This small molecule binds to this protein.
Small molecule (SMILES): CC(=O)N[C@@H]1[C@@H](O)[C@H](O)[C@@H](CO)O[C@H]1O

Binding-site contacts:
Ligand atom C8 contacts residue SER151 of chain 2.B at 3.5 Å.
Ligand atom C7 contacts residue ASN154 of chain 2.B at 3.3 Å.
Ligand atom C7 contacts residue SER151 of chain 2.B at 4.2 Å.
Ligand atom C7 contacts residue ALA147 of chain 2.B at 4.4 Å (hydrophobic).
Ligand atom O5 contacts residue ASN154 of chain 2.B at 2.4 Å (h-bond).
Ligand atom C8 contacts residue ALA147 of chain 2.B at 3.0 Å (hydrophobic).
Ligand atom C3 contacts residue ASN154 of chain 2.B at 3.8 Å.
Ligand atom C2 contacts residue ASN154 of chain 2.B at 2.5 Å.
Ligand atom N2 contacts residue ASN154 of chain 2.B at 3.0 Å (h-bond).
Ligand atom C5 contacts residue ASN154 of chain 2.B at 3.7 Å.
Ligand atom O7 contacts residue THR156 of chain 2.B at 4.3 Å.
Ligand atom C1 contacts residue ASN154 of chain 2.B at 1.4 Å.
Ligand atom C4 contacts residue ASN154 of chain 2.B at 4.2 Å.
Ligand atom C7 contacts residue GLY150 of chain 2.B at 4.1 Å.
Ligand atom C1 contacts residue GLY150 of chain 2.B at 4.3 Å.
Ligand atom N2 contacts residue GLY150 of chain 2.B at 4.3 Å.
Ligand atom O7 contacts residue ASN154 of chain 2.B at 3.2 Å (h-bond).
Ligand atom C8 contacts residue GLY150 of chain 2.B at 3.8 Å.

Sequence of chain 2.B:
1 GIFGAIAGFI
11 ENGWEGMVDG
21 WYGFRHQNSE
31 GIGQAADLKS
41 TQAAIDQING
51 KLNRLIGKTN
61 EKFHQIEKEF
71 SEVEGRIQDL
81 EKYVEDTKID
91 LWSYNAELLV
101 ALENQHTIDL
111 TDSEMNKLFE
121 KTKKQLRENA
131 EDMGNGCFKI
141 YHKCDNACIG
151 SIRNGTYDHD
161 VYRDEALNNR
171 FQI